Binding-site contacts:
Ligand atom O3 contacts residue PHE315 of chain 1.CA at 4.0 Å.
Ligand atom C8 contacts residue VAL319 of chain 1.CA at 4.2 Å (hydrophobic).
Ligand atom O3 contacts residue GLY316 of chain 1.CA at 4.5 Å.
Ligand atom C5 contacts residue ASN348 of chain 1.CA at 3.6 Å.
Ligand atom C7 contacts residue ASN348 of chain 1.CA at 3.6 Å.
Ligand atom C2 contacts residue PHE315 of chain 1.CA at 4.4 Å (hydrophobic).
Ligand atom C7 contacts residue TYR276 of chain 1.CA at 3.7 Å (hydrophobic).
Ligand atom C3 contacts residue PHE315 of chain 1.CA at 4.1 Å (hydrophobic).
Ligand atom O7 contacts residue TYR276 of chain 1.CA at 2.9 Å (h-bond).
Ligand atom C1 contacts residue ASN348 of chain 1.CA at 1.5 Å.
Ligand atom C4 contacts residue ASN348 of chain 1.CA at 4.3 Å.
Ligand atom C8 contacts residue TYR276 of chain 1.CA at 3.7 Å (hydrophobic).
Ligand atom C7 contacts residue PHE315 of chain 1.CA at 3.8 Å (hydrophobic).
Ligand atom C8 contacts residue SER347 of chain 1.CA at 4.2 Å.
Ligand atom N2 contacts residue ASN348 of chain 1.CA at 3.1 Å (h-bond).
Ligand atom C2 contacts residue ASN348 of chain 1.CA at 2.6 Å.
Ligand atom C3 contacts residue ASN348 of chain 1.CA at 3.9 Å.
Ligand atom C8 contacts residue TRP391 of chain 1.CA at 3.8 Å (hydrophobic).
Ligand atom O5 contacts residue ASN348 of chain 1.CA at 2.3 Å (h-bond).
Ligand atom O7 contacts residue ASN348 of chain 1.CA at 3.4 Å (h-bond).
Ligand atom N2 contacts residue PHE315 of chain 1.CA at 3.5 Å (h-bond).
Ligand atom C8 contacts residue PHE315 of chain 1.CA at 3.6 Å (hydrophobic).
Ligand atom N2 contacts residue THR317 of chain 1.CA at 4.0 Å.
Ligand atom C3 contacts residue GLY316 of chain 1.CA at 4.3 Å.
Ligand atom C1 contacts residue THR317 of chain 1.CA at 3.9 Å.

This protein binds this small molecule.
Small molecule (SMILES): CC(=O)N[C@@H]1[C@@H](O)[C@H](O)[C@@H](CO)O[C@H]1O

Sequence of chain 1.CA:
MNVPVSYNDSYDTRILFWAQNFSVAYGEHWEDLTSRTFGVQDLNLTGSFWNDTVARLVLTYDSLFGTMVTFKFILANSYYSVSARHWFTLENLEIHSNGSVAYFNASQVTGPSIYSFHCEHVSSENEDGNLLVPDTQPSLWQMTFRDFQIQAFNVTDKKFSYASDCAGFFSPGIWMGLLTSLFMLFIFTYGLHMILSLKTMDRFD